Binding-site contacts:
Ligand atom C28 contacts residue TYR410 of chain 1.B at 4.0 Å (hydrophobic).
Ligand atom C25 contacts residue HEM1 of chain 1.H at 3.6 Å.
Ligand atom C03 contacts residue HEM1 of chain 1.H at 3.0 Å.
Ligand atom C02 contacts residue PRO269 of chain 1.B at 4.0 Å (hydrophobic).
Ligand atom N02 contacts residue HEM1 of chain 1.H at 3.8 Å.
Ligand atom O12 contacts residue HEM1 of chain 1.H at 3.4 Å.
Ligand atom N01 contacts residue GLU296 of chain 1.B at 2.6 Å (salt-bridge).
Ligand atom C08 contacts residue VAL271 of chain 1.B at 3.6 Å (hydrophobic).
Ligand atom C06 contacts residue VAL271 of chain 1.B at 3.7 Å (hydrophobic).
Ligand atom C02 contacts residue GLU296 of chain 1.B at 3.4 Å.
Ligand atom C09 contacts residue GLU296 of chain 1.B at 3.5 Å.
Ligand atom C03 contacts residue TRP291 of chain 1.B at 4.1 Å (hydrophobic).
Ligand atom C06 contacts residue PHE288 of chain 1.B at 3.6 Å (hydrophobic).
Ligand atom C05 contacts residue HEM1 of chain 1.H at 3.7 Å.
Ligand atom N02 contacts residue GLU296 of chain 1.B at 2.6 Å (salt-bridge).
Ligand atom C10 contacts residue GLU296 of chain 1.B at 3.5 Å.
Ligand atom C28 contacts residue LEU41 of chain 1.B at 3.8 Å (hydrophobic).
Ligand atom N30 contacts residue H4B1 of chain 1.I at 3.9 Å.
Ligand atom C23 contacts residue HEM1 of chain 1.H at 4.1 Å.
Ligand atom C22 contacts residue HEM1 of chain 1.H at 3.4 Å.
Ligand atom C09 contacts residue HEM1 of chain 1.H at 3.2 Å.
Ligand atom C02 contacts residue HEM1 of chain 1.H at 3.6 Å.
Ligand atom C04 contacts residue HEM1 of chain 1.H at 3.2 Å.
Ligand atom C07 contacts residue VAL271 of chain 1.B at 3.3 Å (hydrophobic).
Ligand atom N01 contacts residue HEM1 of chain 1.H at 3.9 Å.
Ligand atom C07 contacts residue HEM1 of chain 1.H at 3.5 Å.
Ligand atom C10 contacts residue HEM1 of chain 1.H at 3.9 Å.
Ligand atom C28 contacts residue MET40 of chain 1.B at 3.4 Å (hydrophobic).
Ligand atom C11 contacts residue HEM1 of chain 1.H at 3.1 Å.
Ligand atom C26 contacts residue HEM1 of chain 1.H at 2.9 Å.
Ligand atom C08 contacts residue HEM1 of chain 1.H at 3.5 Å.
Ligand atom C27 contacts residue TYR410 of chain 1.B at 3.2 Å (hydrophobic).
Ligand atom C26 contacts residue TRP382 of chain 1.B at 4.2 Å (hydrophobic).
Ligand atom C06 contacts residue HEM1 of chain 1.H at 3.2 Å.
Ligand atom C27 contacts residue HEM1 of chain 1.H at 3.8 Å.
Ligand atom N02 contacts residue PRO269 of chain 1.B at 3.6 Å.
Ligand atom N02 contacts residue TYR292 of chain 1.B at 3.7 Å.
Ligand atom C21 contacts residue HEM1 of chain 1.H at 3.6 Å.
Ligand atom N02 contacts residue TRP291 of chain 1.B at 2.7 Å (h-bond).
Ligand atom C02 contacts residue TRP291 of chain 1.B at 3.8 Å (hydrophobic).

A small-molecule ligand and the protein it binds are described below.
Small molecule (SMILES): CCc1cc(CNC)cc(OCc2ccc3ccc(N)nc3c2)c1

Sequence of chain 1.B:
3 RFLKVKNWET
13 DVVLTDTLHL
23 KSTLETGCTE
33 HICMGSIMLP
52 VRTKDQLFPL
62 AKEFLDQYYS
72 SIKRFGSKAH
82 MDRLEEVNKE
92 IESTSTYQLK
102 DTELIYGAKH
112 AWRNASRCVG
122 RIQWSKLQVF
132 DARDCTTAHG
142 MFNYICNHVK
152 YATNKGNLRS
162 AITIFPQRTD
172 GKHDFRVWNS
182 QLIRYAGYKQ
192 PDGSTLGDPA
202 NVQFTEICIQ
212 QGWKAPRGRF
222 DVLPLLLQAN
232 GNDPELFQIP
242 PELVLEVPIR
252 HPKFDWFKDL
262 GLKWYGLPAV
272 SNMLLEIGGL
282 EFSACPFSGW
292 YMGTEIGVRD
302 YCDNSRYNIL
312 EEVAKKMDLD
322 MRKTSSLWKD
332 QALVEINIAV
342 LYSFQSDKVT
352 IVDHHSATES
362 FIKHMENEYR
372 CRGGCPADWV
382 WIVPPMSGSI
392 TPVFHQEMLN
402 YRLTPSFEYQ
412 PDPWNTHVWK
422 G